This small molecule binds to this protein.
Small molecule (SMILES): C[C@H]1CC[C@]2(OC1)O[C@H]1[C@H](O)[C@@H]3[C@H]4CC[C@@H]5C[C@H](O[C@H]6O[C@@H](CO)[C@H](O)[C@@H](O)[C@@H]6O)[C@@H](O)C[C@@]5(C)[C@@H]4CC[C@@]3(C)[C@@H]1[C@H]2C

Sequence of chain 1.A:
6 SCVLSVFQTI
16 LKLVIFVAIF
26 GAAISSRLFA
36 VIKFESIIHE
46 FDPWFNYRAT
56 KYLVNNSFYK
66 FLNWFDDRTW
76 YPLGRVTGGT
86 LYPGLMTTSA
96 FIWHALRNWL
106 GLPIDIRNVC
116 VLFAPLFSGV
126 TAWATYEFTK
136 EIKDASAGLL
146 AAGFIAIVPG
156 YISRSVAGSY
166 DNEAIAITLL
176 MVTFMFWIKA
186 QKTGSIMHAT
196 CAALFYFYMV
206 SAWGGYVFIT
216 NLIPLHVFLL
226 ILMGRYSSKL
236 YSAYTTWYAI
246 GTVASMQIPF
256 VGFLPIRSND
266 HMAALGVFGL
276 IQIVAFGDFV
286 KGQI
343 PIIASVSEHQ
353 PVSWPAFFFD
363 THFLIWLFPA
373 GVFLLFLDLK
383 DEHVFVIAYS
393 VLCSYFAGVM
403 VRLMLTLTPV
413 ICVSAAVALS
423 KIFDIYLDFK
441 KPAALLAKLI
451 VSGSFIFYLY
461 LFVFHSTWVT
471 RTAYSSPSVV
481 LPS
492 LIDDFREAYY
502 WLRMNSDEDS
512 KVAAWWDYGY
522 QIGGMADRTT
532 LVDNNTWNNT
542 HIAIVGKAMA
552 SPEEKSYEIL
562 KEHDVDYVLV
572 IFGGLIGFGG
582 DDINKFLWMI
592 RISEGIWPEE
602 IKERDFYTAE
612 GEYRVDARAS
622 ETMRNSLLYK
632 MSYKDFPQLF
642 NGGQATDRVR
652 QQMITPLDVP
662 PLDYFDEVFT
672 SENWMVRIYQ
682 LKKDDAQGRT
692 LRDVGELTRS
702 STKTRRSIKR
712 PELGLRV

Sequence of chain 1.B:
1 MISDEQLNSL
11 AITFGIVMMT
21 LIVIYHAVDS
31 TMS

Binding-site contacts:
Ligand atom C11 contacts residue THR20 of chain 1.B at 4.0 Å.
Ligand atom C82 contacts residue THR13 of chain 1.B at 3.5 Å.
Ligand atom O27 contacts residue PHE464 of chain 1.A at 4.5 Å.
Ligand atom C78 contacts residue ILE12 of chain 1.B at 3.8 Å (hydrophobic).
Ligand atom C15 contacts residue ILE16 of chain 1.B at 4.3 Å (hydrophobic).
Ligand atom C28 contacts residue PHE464 of chain 1.A at 4.4 Å (hydrophobic).
Ligand atom O77 contacts residue SER9 of chain 1.B at 4.0 Å.
Ligand atom C01 contacts residue VAL17 of chain 1.B at 3.5 Å (hydrophobic).
Ligand atom C83 contacts residue THR13 of chain 1.B at 3.6 Å.
Ligand atom C78 contacts residue THR13 of chain 1.B at 4.2 Å.
Ligand atom O77 contacts residue ILE12 of chain 1.B at 3.9 Å.
Ligand atom O75 contacts residue ASN8 of chain 1.B at 4.4 Å.
Ligand atom O12 contacts residue VAL17 of chain 1.B at 4.2 Å.
Ligand atom C26 contacts residue PHE464 of chain 1.A at 4.4 Å (hydrophobic).
Ligand atom O73 contacts residue ASN8 of chain 1.B at 4.3 Å.
Ligand atom C76 contacts residue ILE12 of chain 1.B at 4.4 Å (hydrophobic).